This small molecule binds to this protein.
Small molecule (SMILES): CC(=O)N[C@H]1[C@H](O[C@H]2[C@H](O)[C@@H](NC(C)=O)CO[C@@H]2CO)O[C@H](CO)[C@@H](O[C@@H]2O[C@H](CO[C@H]3O[C@H](CO)[C@@H](O)[C@H](O[C@H]4O[C@H](CO)[C@@H](O)[C@H](O)[C@@H]4O)[C@@H]3O)[C@@H](O)[C@H](O[C@H]3O[C@H](CO)[C@@H](O)[C@H](O)[C@@H]3O[C@H]3O[C@H](CO)[C@@H](O)[C@H](O)[C@@H]3O)[C@@H]2O)[C@@H]1O

Binding-site contacts:
Ligand atom C2 contacts residue ASN568 of chain 1.B at 2.5 Å.
Ligand atom O7 contacts residue GLN456 of chain 1.B at 3.3 Å.
Ligand atom N2 contacts residue ASP538 of chain 1.B at 3.2 Å (salt-bridge).
Ligand atom C7 contacts residue ASN568 of chain 1.B at 3.9 Å.
Ligand atom C2 contacts residue ASP538 of chain 1.B at 3.6 Å.
Ligand atom C8 contacts residue VAL536 of chain 1.B at 4.0 Å (hydrophobic).
Ligand atom O3 contacts residue LYS454 of chain 1.B at 3.5 Å (salt-bridge).
Ligand atom C6 contacts residue VAL566 of chain 1.B at 3.5 Å (hydrophobic).
Ligand atom C7 contacts residue SER540 of chain 1.B at 3.7 Å.
Ligand atom N2 contacts residue GLN456 of chain 1.B at 4.1 Å.
Ligand atom C1 contacts residue ASN568 of chain 1.B at 1.4 Å.
Ligand atom C1 contacts residue ASP538 of chain 1.B at 3.4 Å.
Ligand atom N2 contacts residue ASN568 of chain 1.B at 3.1 Å (h-bond).
Ligand atom C5 contacts residue GLN456 of chain 1.B at 4.1 Å.
Ligand atom C8 contacts residue VAL566 of chain 1.B at 3.3 Å (hydrophobic).
Ligand atom O6 contacts residue GLU590 of chain 1.B at 3.1 Å (salt-bridge).
Ligand atom O3 contacts residue GLN456 of chain 1.B at 2.3 Å (h-bond).
Ligand atom C3 contacts residue ASN568 of chain 1.B at 3.8 Å.
Ligand atom O5 contacts residue VAL592 of chain 1.B at 3.7 Å.
Ligand atom C4 contacts residue ASN568 of chain 1.B at 4.0 Å.
Ligand atom O7 contacts residue TYR512 of chain 1.B at 3.8 Å.
Ligand atom C6 contacts residue VAL592 of chain 1.B at 4.0 Å (hydrophobic).
Ligand atom C3 contacts residue ASP538 of chain 1.B at 3.7 Å.
Ligand atom C2 contacts residue GLN456 of chain 1.B at 3.5 Å.
Ligand atom O6 contacts residue VAL592 of chain 1.B at 2.9 Å.
Ligand atom O6 contacts residue ARG621 of chain 1.B at 3.6 Å.
Ligand atom O7 contacts residue ASN568 of chain 1.B at 3.8 Å.
Ligand atom O5 contacts residue ASN568 of chain 1.B at 2.1 Å (h-bond).
Ligand atom O7 contacts residue SER570 of chain 1.B at 4.2 Å.
Ligand atom N2 contacts residue SER540 of chain 1.B at 3.6 Å (h-bond).
Ligand atom O5 contacts residue GLN456 of chain 1.B at 3.3 Å (h-bond).
Ligand atom C6 contacts residue GLU590 of chain 1.B at 3.6 Å.
Ligand atom C3 contacts residue GLN456 of chain 1.B at 3.2 Å.
Ligand atom C1 contacts residue SER540 of chain 1.B at 4.0 Å.
Ligand atom O7 contacts residue SER540 of chain 1.B at 3.2 Å (h-bond).
Ligand atom C6 contacts residue GLN456 of chain 1.B at 4.2 Å.
Ligand atom C1 contacts residue GLN456 of chain 1.B at 4.0 Å.
Ligand atom C5 contacts residue ASN568 of chain 1.B at 3.5 Å.
Ligand atom C4 contacts residue GLN456 of chain 1.B at 3.5 Å.
Ligand atom O4 contacts residue GLN456 of chain 1.B at 4.1 Å.

Sequence of chain 1.B:
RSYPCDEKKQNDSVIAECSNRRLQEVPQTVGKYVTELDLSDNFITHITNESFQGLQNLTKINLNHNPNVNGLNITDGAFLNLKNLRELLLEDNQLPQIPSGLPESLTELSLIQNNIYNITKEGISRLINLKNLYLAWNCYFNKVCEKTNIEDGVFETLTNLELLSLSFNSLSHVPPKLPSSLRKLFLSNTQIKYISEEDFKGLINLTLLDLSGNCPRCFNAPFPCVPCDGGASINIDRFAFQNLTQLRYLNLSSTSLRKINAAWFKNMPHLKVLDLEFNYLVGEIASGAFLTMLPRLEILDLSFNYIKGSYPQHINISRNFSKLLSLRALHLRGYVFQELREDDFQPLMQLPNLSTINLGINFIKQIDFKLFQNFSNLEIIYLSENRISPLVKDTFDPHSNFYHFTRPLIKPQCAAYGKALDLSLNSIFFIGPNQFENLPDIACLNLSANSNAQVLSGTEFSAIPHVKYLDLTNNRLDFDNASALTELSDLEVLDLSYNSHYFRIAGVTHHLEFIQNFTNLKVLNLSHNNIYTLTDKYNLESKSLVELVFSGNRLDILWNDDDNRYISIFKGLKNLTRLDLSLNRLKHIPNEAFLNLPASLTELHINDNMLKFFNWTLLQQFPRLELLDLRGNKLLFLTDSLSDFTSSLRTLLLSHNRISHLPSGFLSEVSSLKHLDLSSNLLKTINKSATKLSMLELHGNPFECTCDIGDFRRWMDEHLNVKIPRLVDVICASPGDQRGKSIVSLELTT